This protein binds this small molecule.
Small molecule (SMILES): CC(=O)N[C@@H]1[C@@H](O)[C@H](O)[C@@H](CO)O[C@H]1O

Binding-site contacts:
Ligand atom C7 contacts residue GLN580 of chain 1.C at 3.9 Å.
Ligand atom O7 contacts residue THR581 of chain 1.C at 4.3 Å.
Ligand atom N2 contacts residue ASN331 of chain 1.C at 2.8 Å (h-bond).
Ligand atom O6 contacts residue ASN331 of chain 1.C at 3.9 Å.
Ligand atom O7 contacts residue GLN580 of chain 1.C at 2.7 Å (h-bond).
Ligand atom C2 contacts residue ASN331 of chain 1.C at 2.4 Å.
Ligand atom C3 contacts residue ASN331 of chain 1.C at 3.8 Å.
Ligand atom C3 contacts residue GLN580 of chain 1.C at 3.8 Å.
Ligand atom C4 contacts residue GLN580 of chain 1.C at 4.4 Å.
Ligand atom C8 contacts residue LEU582 of chain 1.C at 4.2 Å (hydrophobic).
Ligand atom C7 contacts residue ASN331 of chain 1.C at 3.4 Å.
Ligand atom C5 contacts residue GLN580 of chain 1.C at 4.3 Å.
Ligand atom O7 contacts residue PRO579 of chain 1.C at 3.9 Å.
Ligand atom O5 contacts residue ASN331 of chain 1.C at 2.4 Å (h-bond).
Ligand atom C4 contacts residue ASN331 of chain 1.C at 4.2 Å.
Ligand atom O7 contacts residue ASN331 of chain 1.C at 3.7 Å.
Ligand atom C1 contacts residue ASN331 of chain 1.C at 1.4 Å.
Ligand atom O4 contacts residue GLN580 of chain 1.C at 4.5 Å.
Ligand atom C1 contacts residue GLN580 of chain 1.C at 4.3 Å.
Ligand atom C2 contacts residue GLN580 of chain 1.C at 4.4 Å.
Ligand atom C5 contacts residue ASN331 of chain 1.C at 3.7 Å.

Sequence of chain 1.C:
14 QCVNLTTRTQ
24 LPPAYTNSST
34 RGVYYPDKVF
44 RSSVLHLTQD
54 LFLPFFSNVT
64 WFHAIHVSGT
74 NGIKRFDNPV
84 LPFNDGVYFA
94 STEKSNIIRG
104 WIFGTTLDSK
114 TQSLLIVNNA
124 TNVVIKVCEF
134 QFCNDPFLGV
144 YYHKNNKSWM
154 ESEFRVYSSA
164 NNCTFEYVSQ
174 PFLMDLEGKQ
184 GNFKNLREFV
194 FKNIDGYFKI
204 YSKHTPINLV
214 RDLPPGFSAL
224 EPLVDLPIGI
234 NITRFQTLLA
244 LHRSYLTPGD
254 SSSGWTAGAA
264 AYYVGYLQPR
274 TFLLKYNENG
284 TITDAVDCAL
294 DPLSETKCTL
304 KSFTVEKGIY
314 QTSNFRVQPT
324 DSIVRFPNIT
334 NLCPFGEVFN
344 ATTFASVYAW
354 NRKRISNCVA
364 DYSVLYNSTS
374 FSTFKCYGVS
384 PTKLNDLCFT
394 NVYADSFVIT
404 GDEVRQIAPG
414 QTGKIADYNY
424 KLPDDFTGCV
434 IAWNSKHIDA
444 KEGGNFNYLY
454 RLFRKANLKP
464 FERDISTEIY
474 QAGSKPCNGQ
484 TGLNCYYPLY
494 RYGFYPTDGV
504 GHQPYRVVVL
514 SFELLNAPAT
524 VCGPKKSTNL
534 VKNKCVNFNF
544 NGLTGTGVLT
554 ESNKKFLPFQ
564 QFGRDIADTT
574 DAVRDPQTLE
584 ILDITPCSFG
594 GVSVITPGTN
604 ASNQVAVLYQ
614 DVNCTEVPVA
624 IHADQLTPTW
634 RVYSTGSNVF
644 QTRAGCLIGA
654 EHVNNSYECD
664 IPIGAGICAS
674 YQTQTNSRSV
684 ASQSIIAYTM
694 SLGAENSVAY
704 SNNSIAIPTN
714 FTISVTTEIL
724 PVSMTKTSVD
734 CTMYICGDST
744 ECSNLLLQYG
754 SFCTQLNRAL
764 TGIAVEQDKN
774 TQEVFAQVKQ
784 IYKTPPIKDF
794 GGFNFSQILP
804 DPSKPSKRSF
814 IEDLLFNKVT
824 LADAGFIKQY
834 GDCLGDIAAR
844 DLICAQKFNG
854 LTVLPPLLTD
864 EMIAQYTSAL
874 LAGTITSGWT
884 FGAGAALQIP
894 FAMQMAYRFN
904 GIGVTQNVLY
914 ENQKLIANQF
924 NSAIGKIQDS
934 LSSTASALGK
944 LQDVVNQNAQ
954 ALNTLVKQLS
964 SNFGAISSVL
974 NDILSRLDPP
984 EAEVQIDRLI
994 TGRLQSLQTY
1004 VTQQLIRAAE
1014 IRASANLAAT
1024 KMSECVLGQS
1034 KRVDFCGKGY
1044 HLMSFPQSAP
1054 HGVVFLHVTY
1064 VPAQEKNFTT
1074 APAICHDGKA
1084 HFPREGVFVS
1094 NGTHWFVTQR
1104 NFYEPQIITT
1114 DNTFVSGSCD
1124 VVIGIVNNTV